Binding-site contacts:
Ligand atom C4 contacts residue LEU89 of chain 1.A at 3.4 Å (hydrophobic).
Ligand atom C25 contacts residue ILE230 of chain 1.A at 3.7 Å (hydrophobic).
Ligand atom C9 contacts residue PHE106 of chain 1.A at 3.7 Å (hydrophobic).
Ligand atom C25 contacts residue TRP45 of chain 1.A at 3.8 Å (hydrophobic).
Ligand atom C9 contacts residue ALA52 of chain 1.A at 3.7 Å (hydrophobic).
Ligand atom C22 contacts residue LEU86 of chain 1.A at 3.9 Å (hydrophobic).
Ligand atom O2 contacts residue PHE106 of chain 1.A at 3.5 Å.
Ligand atom O1 contacts residue ARG96 of chain 1.A at 3.9 Å.
Ligand atom C11 contacts residue PHE106 of chain 1.A at 3.4 Å (hydrophobic).
Ligand atom C10 contacts residue PHE106 of chain 1.A at 3.8 Å (hydrophobic).
Ligand atom O2 contacts residue SER107 of chain 1.A at 2.9 Å (h-bond).
Ligand atom C23 contacts residue GLY121 of chain 1.A at 3.7 Å.
Ligand atom C1 contacts residue SER107 of chain 1.A at 3.3 Å.
Ligand atom C6 contacts residue LEU89 of chain 1.A at 3.4 Å (hydrophobic).
Ligand atom O3 contacts residue MET90 of chain 1.A at 3.3 Å (h-bond).
Ligand atom C1 contacts residue CYS55 of chain 1.A at 3.9 Å (hydrophobic).
Ligand atom C14 contacts residue PHE122 of chain 1.A at 3.9 Å (hydrophobic).
Ligand atom C18 contacts residue LEU218 of chain 1.A at 3.7 Å (hydrophobic).
Ligand atom C24 contacts residue MET90 of chain 1.A at 3.9 Å (hydrophobic).
Ligand atom O3 contacts residue LEU89 of chain 1.A at 3.6 Å.
Ligand atom C8 contacts residue ALA52 of chain 1.A at 3.9 Å (hydrophobic).
Ligand atom O1 contacts residue CYS55 of chain 1.A at 3.6 Å.
Ligand atom C6 contacts residue ILE93 of chain 1.A at 3.7 Å (hydrophobic).
Ligand atom C17 contacts residue GLY211 of chain 1.A at 3.8 Å.
Ligand atom C5 contacts residue ILE93 of chain 1.A at 3.7 Å (hydrophobic).
Ligand atom C13 contacts residue PHE48 of chain 1.A at 3.9 Å (hydrophobic).
Ligand atom C8 contacts residue PHE48 of chain 1.A at 3.5 Å (hydrophobic).
Ligand atom C24 contacts residue GLY211 of chain 1.A at 3.9 Å.
Ligand atom C23 contacts residue PHE122 of chain 1.A at 3.8 Å (hydrophobic).
Ligand atom O1 contacts residue SER107 of chain 1.A at 2.5 Å (h-bond).
Ligand atom C2 contacts residue CYS55 of chain 1.A at 3.8 Å (hydrophobic).
Ligand atom C3 contacts residue CYS55 of chain 1.A at 3.7 Å (hydrophobic).
Ligand atom C26 contacts residue LEU234 of chain 1.A at 3.9 Å (hydrophobic).
Ligand atom C5 contacts residue LEU89 of chain 1.A at 3.8 Å (hydrophobic).
Ligand atom C11 contacts residue LEU51 of chain 1.A at 3.9 Å (hydrophobic).
Ligand atom C14 contacts residue PHE48 of chain 1.A at 3.6 Å (hydrophobic).
Ligand atom C4 contacts residue ILE93 of chain 1.A at 3.5 Å (hydrophobic).
Ligand atom C23 contacts residue PHE48 of chain 1.A at 3.8 Å (hydrophobic).
Ligand atom O1 contacts residue PHE19 of chain 1.A at 3.5 Å.
Ligand atom C12 contacts residue PHE122 of chain 1.A at 3.9 Å (hydrophobic).

The protein below binds the small molecule below.
Small molecule (SMILES): CC1(C)CCC(C)(C)c2cc([C@@H](O)c3ccc4cc(C(=O)O)ccc4c3)ccc21

Sequence of chain 1.A:
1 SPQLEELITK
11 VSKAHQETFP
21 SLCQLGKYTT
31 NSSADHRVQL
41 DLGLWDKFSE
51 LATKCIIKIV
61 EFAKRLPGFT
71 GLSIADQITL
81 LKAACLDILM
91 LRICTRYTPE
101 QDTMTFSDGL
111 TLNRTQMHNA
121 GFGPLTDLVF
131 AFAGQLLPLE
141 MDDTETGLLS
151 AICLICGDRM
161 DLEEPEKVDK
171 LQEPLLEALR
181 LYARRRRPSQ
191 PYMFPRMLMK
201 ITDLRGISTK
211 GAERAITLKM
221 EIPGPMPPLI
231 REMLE